Sequence of chain 2.A:
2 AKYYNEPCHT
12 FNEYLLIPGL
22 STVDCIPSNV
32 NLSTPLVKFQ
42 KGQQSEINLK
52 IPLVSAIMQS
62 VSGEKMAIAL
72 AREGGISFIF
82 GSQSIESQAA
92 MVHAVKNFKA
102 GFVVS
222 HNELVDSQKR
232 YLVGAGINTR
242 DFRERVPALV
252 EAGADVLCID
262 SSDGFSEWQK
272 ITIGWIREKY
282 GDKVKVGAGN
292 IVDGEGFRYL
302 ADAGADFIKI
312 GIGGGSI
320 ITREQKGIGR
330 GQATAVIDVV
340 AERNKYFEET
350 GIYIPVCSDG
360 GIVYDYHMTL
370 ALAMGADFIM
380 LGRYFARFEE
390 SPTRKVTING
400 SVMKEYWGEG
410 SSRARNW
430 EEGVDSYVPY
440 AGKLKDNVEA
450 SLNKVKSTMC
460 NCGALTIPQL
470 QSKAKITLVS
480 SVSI

This small molecule binds to this protein.
Small molecule (SMILES): O=c1[nH]cnc2c1ncn2[C@@H]1O[C@H](COP(=O)(O)O)[C@@H](O)[C@H]1O

Binding-site contacts:
Ligand atom O3' contacts residue MET379 of chain 2.A at 3.7 Å.
Ligand atom N1 contacts residue GLU431 of chain 2.A at 2.7 Å (salt-bridge).
Ligand atom C2 contacts residue CSO319 of chain 2.A at 3.5 Å.
Ligand atom C2 contacts residue MOA1 of chain 2.D at 3.2 Å.
Ligand atom O6 contacts residue GLY407 of chain 2.A at 3.2 Å.
Ligand atom O2P contacts residue ARG382 of chain 2.A at 3.5 Å (salt-bridge).
Ligand atom O2P contacts residue LEU380 of chain 2.A at 3.6 Å.
Ligand atom O3P contacts residue SER317 of chain 2.A at 2.8 Å (h-bond).
Ligand atom O6 contacts residue GLY409 of chain 2.A at 2.9 Å (h-bond).
Ligand atom C4' contacts residue ASP358 of chain 2.A at 3.6 Å.
Ligand atom C2 contacts residue GLU431 of chain 2.A at 3.7 Å.
Ligand atom C6 contacts residue MOA1 of chain 2.D at 3.7 Å.
Ligand atom N3 contacts residue MOA1 of chain 2.D at 3.5 Å.
Ligand atom O5' contacts residue GLY316 of chain 2.A at 3.5 Å.
Ligand atom O2' contacts residue ASP358 of chain 2.A at 2.6 Å (salt-bridge).
Ligand atom C5' contacts residue ILE318 of chain 2.A at 3.6 Å (hydrophobic).
Ligand atom N7 contacts residue GLU408 of chain 2.A at 2.9 Å (salt-bridge).
Ligand atom O1P contacts residue ILE318 of chain 2.A at 3.3 Å.
Ligand atom P contacts residue SER317 of chain 2.A at 3.7 Å.
Ligand atom C4 contacts residue MOA1 of chain 2.D at 3.6 Å.
Ligand atom O4' contacts residue ILE318 of chain 2.A at 3.2 Å.
Ligand atom N1 contacts residue MOA1 of chain 2.D at 3.2 Å (h-bond).
Ligand atom O3' contacts residue ALA57 of chain 2.A at 3.4 Å.
Ligand atom O3' contacts residue ASP358 of chain 2.A at 2.6 Å (salt-bridge).
Ligand atom O1P contacts residue TYR405 of chain 2.A at 2.6 Å (h-bond).
Ligand atom C5 contacts residue GLU408 of chain 2.A at 3.7 Å.
Ligand atom N7 contacts residue GLY407 of chain 2.A at 3.5 Å.
Ligand atom O6 contacts residue GLU408 of chain 2.A at 3.3 Å (salt-bridge).
Ligand atom O3P contacts residue GLY316 of chain 2.A at 3.6 Å.
Ligand atom O2P contacts residue GLY381 of chain 2.A at 2.7 Å (h-bond).
Ligand atom C6 contacts residue GLU431 of chain 2.A at 3.4 Å.
Ligand atom O5' contacts residue ILE318 of chain 2.A at 3.5 Å.
Ligand atom O2' contacts residue MOA1 of chain 2.D at 3.3 Å.
Ligand atom O3P contacts residue GLY360 of chain 2.A at 3.3 Å (h-bond).
Ligand atom O6 contacts residue GLU431 of chain 2.A at 3.2 Å (salt-bridge).
Ligand atom O5' contacts residue GLY359 of chain 2.A at 3.4 Å.
Ligand atom C3' contacts residue ASP358 of chain 2.A at 3.5 Å.
Ligand atom O1P contacts residue SER317 of chain 2.A at 2.8 Å (h-bond).
Ligand atom O1P contacts residue ARG382 of chain 2.A at 3.1 Å (salt-bridge).
Ligand atom C5' contacts residue TYR405 of chain 2.A at 3.8 Å (hydrophobic).